Binding-site contacts:
Ligand atom C27 contacts residue ALA40 of chain 6.A at 4.0 Å (hydrophobic).
Ligand atom O15 contacts residue GLU120 of chain 6.A at 2.9 Å (salt-bridge).
Ligand atom C12 contacts residue ASP109 of chain 6.A at 3.8 Å.
Ligand atom N16 contacts residue MN1 of chain 6.C at 3.9 Å.
Ligand atom C14 contacts residue MN1 of chain 6.C at 2.5 Å.
Ligand atom O13 contacts residue HIS61 of chain 6.A at 3.5 Å.
Ligand atom F26 contacts residue ILE58 of chain 6.A at 3.7 Å.
Ligand atom N29 contacts residue TYR44 of chain 6.A at 4.1 Å.
Ligand atom O10 contacts residue ASP109 of chain 6.A at 3.9 Å.
Ligand atom C01 contacts residue LYS54 of chain 6.A at 4.0 Å.
Ligand atom C12 contacts residue HIS61 of chain 6.A at 3.5 Å.
Ligand atom N29 contacts residue GLU46 of chain 6.A at 4.0 Å.
Ligand atom C14 contacts residue HIS61 of chain 6.A at 3.1 Å.
Ligand atom C01 contacts residue GLU46 of chain 6.A at 3.2 Å.
Ligand atom O15 contacts residue HIS61 of chain 6.A at 2.6 Å (h-bond).
Ligand atom O10 contacts residue GLU81 of chain 6.A at 3.3 Å (salt-bridge).
Ligand atom C03 contacts residue TYR44 of chain 6.A at 4.0 Å (hydrophobic).
Ligand atom O10 contacts residue LEU107 of chain 6.A at 3.8 Å.
Ligand atom C14 contacts residue ILE121 of chain 6.A at 3.9 Å (hydrophobic).
Ligand atom O13 contacts residue MN1 of chain 6.C at 2.2 Å.
Ligand atom O10 contacts residue MN1 of chain 6.D at 1.8 Å.
Ligand atom C23 contacts residue LYS54 of chain 6.A at 4.0 Å.
Ligand atom C28 contacts residue ALA40 of chain 6.A at 4.0 Å (hydrophobic).
Ligand atom O15 contacts residue MN1 of chain 6.C at 1.8 Å.
Ligand atom O13 contacts residue MN1 of chain 6.D at 2.0 Å.
Ligand atom O13 contacts residue GLU120 of chain 6.A at 3.0 Å (salt-bridge).
Ligand atom N16 contacts residue TYR131 of chain 6.A at 4.0 Å.
Ligand atom O15 contacts residue ASP109 of chain 6.A at 3.9 Å.
Ligand atom C24 contacts residue LYS54 of chain 6.A at 4.0 Å.
Ligand atom C12 contacts residue GLU120 of chain 6.A at 3.6 Å.
Ligand atom N08 contacts residue MN1 of chain 6.D at 3.8 Å.
Ligand atom C09 contacts residue GLU81 of chain 6.A at 3.7 Å.
Ligand atom C11 contacts residue MN1 of chain 6.D at 3.1 Å.
Ligand atom N16 contacts residue HIS61 of chain 6.A at 4.0 Å.
Ligand atom O13 contacts residue ASP109 of chain 6.A at 2.8 Å (salt-bridge).
Ligand atom C14 contacts residue GLU120 of chain 6.A at 3.6 Å.
Ligand atom C12 contacts residue MN1 of chain 6.D at 2.8 Å.
Ligand atom C12 contacts residue MN1 of chain 6.C at 2.7 Å.
Ligand atom O15 contacts residue ILE121 of chain 6.A at 2.7 Å (h-bond).
Ligand atom C09 contacts residue MN1 of chain 6.D at 2.6 Å.

The small molecule below binds the protein below.
Small molecule (SMILES): COc1cc(CCNC(=O)c2[nH]c(-c3c(F)cccc3F)nc(=O)c2O)ccn1

Sequence of chain 6.A:
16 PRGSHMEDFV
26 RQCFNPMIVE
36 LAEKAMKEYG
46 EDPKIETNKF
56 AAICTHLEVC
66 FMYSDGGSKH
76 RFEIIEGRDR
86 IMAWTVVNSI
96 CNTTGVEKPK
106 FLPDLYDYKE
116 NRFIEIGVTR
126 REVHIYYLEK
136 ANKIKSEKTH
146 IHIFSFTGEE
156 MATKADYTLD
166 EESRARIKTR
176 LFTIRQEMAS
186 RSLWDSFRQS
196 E